Binding-site contacts:
Ligand atom N contacts residue NAI1 of chain 1.F at 3.1 Å.
Ligand atom O contacts residue NAI1 of chain 1.F at 2.5 Å (h-bond).
Ligand atom C contacts residue NAI1 of chain 1.F at 2.8 Å.
Ligand atom CD contacts residue NAI1 of chain 1.F at 3.9 Å.
Ligand atom OXT contacts residue NAI1 of chain 1.F at 2.0 Å.
Ligand atom CB contacts residue NAI1 of chain 1.F at 2.6 Å.
Ligand atom OE1 contacts residue NAI1 of chain 1.F at 3.7 Å.
Ligand atom CA contacts residue NAI1 of chain 1.F at 3.4 Å.
Ligand atom CG contacts residue NAI1 of chain 1.F at 3.5 Å.

The protein below binds the small molecule below.
Small molecule (SMILES): N[C@@H](CCC(=O)O)C(=O)O